Binding-site contacts:
Ligand atom C7 contacts residue ASN12 of chain 46.D at 3.9 Å.
Ligand atom C2 contacts residue ASN12 of chain 46.D at 3.3 Å.
Ligand atom C5 contacts residue ASN12 of chain 46.D at 4.1 Å.
Ligand atom C1 contacts residue ASN12 of chain 46.D at 2.2 Å.
Ligand atom O5 contacts residue ASN12 of chain 46.D at 2.7 Å (h-bond).
Ligand atom N2 contacts residue ASN12 of chain 46.D at 3.8 Å.
Ligand atom O7 contacts residue ASN12 of chain 46.D at 3.6 Å.

Sequence of chain 46.D:
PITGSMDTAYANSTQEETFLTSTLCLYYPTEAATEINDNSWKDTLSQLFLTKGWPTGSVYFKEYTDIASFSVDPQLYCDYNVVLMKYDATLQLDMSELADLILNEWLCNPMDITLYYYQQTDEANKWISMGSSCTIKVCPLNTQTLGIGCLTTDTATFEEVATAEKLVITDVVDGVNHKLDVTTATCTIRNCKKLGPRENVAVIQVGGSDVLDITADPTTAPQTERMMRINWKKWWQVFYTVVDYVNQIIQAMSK

A small-molecule ligand and the protein it binds are described below.
Small molecule (SMILES): CC(=O)N[C@H]1[C@H](O[C@H]2[C@H](O)[C@@H](NC(C)=O)CO[C@@H]2CO)O[C@H](CO)[C@@H](O)[C@@H]1O